A protein and the small-molecule ligand that binds it are described below.
Small molecule (SMILES): CC(=O)N[C@H]1[C@H](O[C@H]2[C@H](O)[C@@H](NC(C)=O)CO[C@@H]2CO)O[C@H](CO)[C@@H](O[C@@H]2O[C@H](CO)[C@@H](O)[C@H](O[C@H]3O[C@H](CO)[C@@H](O)[C@H](O)[C@@H]3O)[C@@H]2O)[C@@H]1O

Sequence of chain 1.A:
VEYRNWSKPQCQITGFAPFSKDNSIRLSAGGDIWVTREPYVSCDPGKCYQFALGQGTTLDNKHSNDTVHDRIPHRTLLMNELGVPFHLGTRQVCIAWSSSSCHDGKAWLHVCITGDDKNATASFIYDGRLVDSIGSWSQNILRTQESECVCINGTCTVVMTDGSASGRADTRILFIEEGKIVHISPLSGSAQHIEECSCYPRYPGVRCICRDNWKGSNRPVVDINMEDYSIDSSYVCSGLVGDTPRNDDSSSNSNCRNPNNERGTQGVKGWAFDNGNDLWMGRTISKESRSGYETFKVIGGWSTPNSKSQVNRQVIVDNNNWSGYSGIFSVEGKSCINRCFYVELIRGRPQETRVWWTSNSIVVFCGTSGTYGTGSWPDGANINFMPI

Binding-site contacts:
Ligand atom C7 contacts residue ASN119 of chain 1.A at 3.6 Å.
Ligand atom C1 contacts residue ASN119 of chain 1.A at 1.5 Å.
Ligand atom C2 contacts residue ARG313 of chain 2.B at 3.8 Å.
Ligand atom O5 contacts residue VAL311 of chain 2.B at 3.6 Å.
Ligand atom C3 contacts residue GLN310 of chain 2.B at 3.6 Å.
Ligand atom O5 contacts residue ASN119 of chain 1.A at 2.4 Å (h-bond).
Ligand atom C6 contacts residue TYR372 of chain 2.B at 3.4 Å (hydrophobic).
Ligand atom O5 contacts residue GLY373 of chain 2.B at 3.4 Å.
Ligand atom C6 contacts residue GLN310 of chain 2.B at 3.5 Å.
Ligand atom C5 contacts residue ARG313 of chain 2.B at 3.9 Å.
Ligand atom O2 contacts residue ARG313 of chain 2.B at 3.3 Å.
Ligand atom C8 contacts residue ASN312 of chain 2.B at 3.8 Å.
Ligand atom O4 contacts residue ARG313 of chain 2.B at 3.2 Å (salt-bridge).
Ligand atom O2 contacts residue VAL311 of chain 2.B at 3.6 Å.
Ligand atom O6 contacts residue TYR372 of chain 2.B at 3.5 Å.
Ligand atom C2 contacts residue ASN119 of chain 1.A at 2.3 Å.
Ligand atom C4 contacts residue GLN310 of chain 2.B at 3.2 Å.
Ligand atom O6 contacts residue THR374 of chain 2.B at 3.7 Å.
Ligand atom O3 contacts residue GLN310 of chain 2.B at 3.6 Å.
Ligand atom C8 contacts residue TYR372 of chain 2.B at 3.9 Å (hydrophobic).
Ligand atom C3 contacts residue ASN312 of chain 2.B at 3.6 Å.
Ligand atom C5 contacts residue ASN119 of chain 1.A at 3.7 Å.
Ligand atom C2 contacts residue GLN310 of chain 2.B at 3.7 Å.
Ligand atom O3 contacts residue ASN312 of chain 2.B at 2.9 Å (h-bond).
Ligand atom O4 contacts residue ASN312 of chain 2.B at 3.6 Å (h-bond).
Ligand atom N2 contacts residue ASN312 of chain 2.B at 3.9 Å.
Ligand atom N2 contacts residue ASN119 of chain 1.A at 2.8 Å (h-bond).
Ligand atom C5 contacts residue GLN310 of chain 2.B at 3.8 Å.
Ligand atom O6 contacts residue GLY373 of chain 2.B at 2.7 Å (h-bond).
Ligand atom C6 contacts residue GLY373 of chain 2.B at 3.5 Å.
Ligand atom O3 contacts residue GLN310 of chain 2.B at 3.2 Å (h-bond).
Ligand atom O4 contacts residue GLN310 of chain 2.B at 3.8 Å.
Ligand atom C6 contacts residue VAL311 of chain 2.B at 3.9 Å (hydrophobic).
Ligand atom O5 contacts residue THR374 of chain 2.B at 3.5 Å.
Ligand atom O2 contacts residue GLN310 of chain 2.B at 2.8 Å (h-bond).
Ligand atom O4 contacts residue ARG313 of chain 2.B at 3.3 Å (salt-bridge).
Ligand atom O2 contacts residue ASN312 of chain 2.B at 3.9 Å.
Ligand atom O3 contacts residue VAL311 of chain 2.B at 3.9 Å.
Ligand atom O5 contacts residue ASN312 of chain 2.B at 3.9 Å.
Ligand atom C3 contacts residue ASN119 of chain 1.A at 3.7 Å.

Sequence of chain 2.B:
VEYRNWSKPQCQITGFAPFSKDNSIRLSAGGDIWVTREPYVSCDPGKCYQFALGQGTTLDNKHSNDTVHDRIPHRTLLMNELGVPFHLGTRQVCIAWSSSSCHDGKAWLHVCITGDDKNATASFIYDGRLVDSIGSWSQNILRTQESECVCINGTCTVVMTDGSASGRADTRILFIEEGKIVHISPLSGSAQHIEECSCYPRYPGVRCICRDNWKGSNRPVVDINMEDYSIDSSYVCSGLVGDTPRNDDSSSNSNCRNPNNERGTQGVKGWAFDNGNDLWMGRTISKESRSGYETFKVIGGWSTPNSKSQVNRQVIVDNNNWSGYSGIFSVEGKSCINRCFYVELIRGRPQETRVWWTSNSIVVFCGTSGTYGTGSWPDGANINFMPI